The protein below binds the small molecule below.
Small molecule (SMILES): O=C(NCCN1CCOCC1)c1ccccc1S

Binding-site contacts:
Ligand atom C13 contacts residue ASP42 of chain 1.B at 3.6 Å.
Ligand atom C04 contacts residue ASP42 of chain 1.B at 3.4 Å.
Ligand atom O09 contacts residue SER54 of chain 1.B at 3.2 Å (h-bond).
Ligand atom C15 contacts residue SER46 of chain 1.B at 4.3 Å.
Ligand atom C07 contacts residue TYR38 of chain 1.B at 3.7 Å (hydrophobic).
Ligand atom C16 contacts residue TRP52 of chain 1.B at 4.1 Å (hydrophobic).
Ligand atom C17 contacts residue CYS53 of chain 1.B at 2.8 Å (hydrophobic).
Ligand atom C13 contacts residue ARG45 of chain 1.B at 4.1 Å.
Ligand atom C10 contacts residue SER54 of chain 1.B at 4.2 Å.
Ligand atom O09 contacts residue THR55 of chain 1.B at 4.1 Å.
Ligand atom S18 contacts residue CYS53 of chain 1.B at 2.0 Å (h-bond).
Ligand atom C16 contacts residue ILE51 of chain 1.B at 3.6 Å (hydrophobic).
Ligand atom C02 contacts residue ASP42 of chain 1.B at 3.9 Å.
Ligand atom C07 contacts residue CYS53 of chain 1.B at 4.5 Å (hydrophobic).
Ligand atom C15 contacts residue ARG45 of chain 1.B at 4.5 Å.
Ligand atom N03 contacts residue ASP42 of chain 1.B at 3.1 Å (salt-bridge).
Ligand atom C14 contacts residue ILE51 of chain 1.B at 4.5 Å (hydrophobic).
Ligand atom C02 contacts residue CYS53 of chain 1.B at 4.5 Å (hydrophobic).
Ligand atom C14 contacts residue ARG45 of chain 1.B at 4.1 Å.
Ligand atom C14 contacts residue TRP52 of chain 1.B at 3.8 Å (hydrophobic).
Ligand atom C05 contacts residue TYR38 of chain 1.B at 4.2 Å (hydrophobic).
Ligand atom C12 contacts residue CYS53 of chain 1.B at 3.9 Å (hydrophobic).
Ligand atom C08 contacts residue SER54 of chain 1.B at 3.8 Å.
Ligand atom C12 contacts residue ARG45 of chain 1.B at 4.2 Å.
Ligand atom C13 contacts residue TRP52 of chain 1.B at 4.5 Å (hydrophobic).
Ligand atom C14 contacts residue ASP42 of chain 1.B at 3.3 Å.
Ligand atom C05 contacts residue ASP42 of chain 1.B at 3.6 Å.
Ligand atom C12 contacts residue ASP42 of chain 1.B at 4.2 Å.
Ligand atom C15 contacts residue CYS53 of chain 1.B at 4.1 Å (hydrophobic).
Ligand atom C08 contacts residue THR55 of chain 1.B at 4.2 Å.
Ligand atom O01 contacts residue ASP42 of chain 1.B at 4.5 Å.
Ligand atom C15 contacts residue ILE51 of chain 1.B at 3.6 Å (hydrophobic).
Ligand atom C15 contacts residue TRP52 of chain 1.B at 3.9 Å (hydrophobic).
Ligand atom C14 contacts residue SER46 of chain 1.B at 4.2 Å.
Ligand atom N06 contacts residue TYR38 of chain 1.B at 4.5 Å.
Ligand atom C15 contacts residue ASP42 of chain 1.B at 4.4 Å.
Ligand atom C08 contacts residue TYR38 of chain 1.B at 4.2 Å (hydrophobic).
Ligand atom C16 contacts residue CYS53 of chain 1.B at 3.1 Å (hydrophobic).

Sequence of chain 1.B:
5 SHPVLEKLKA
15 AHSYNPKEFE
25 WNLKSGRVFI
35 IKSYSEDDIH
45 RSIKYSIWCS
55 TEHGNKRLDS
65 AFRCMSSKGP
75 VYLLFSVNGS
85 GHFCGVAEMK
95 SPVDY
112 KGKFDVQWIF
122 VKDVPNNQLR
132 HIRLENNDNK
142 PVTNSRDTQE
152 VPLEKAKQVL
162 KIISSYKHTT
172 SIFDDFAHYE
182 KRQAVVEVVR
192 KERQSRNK